Sequence of chain 1.I:
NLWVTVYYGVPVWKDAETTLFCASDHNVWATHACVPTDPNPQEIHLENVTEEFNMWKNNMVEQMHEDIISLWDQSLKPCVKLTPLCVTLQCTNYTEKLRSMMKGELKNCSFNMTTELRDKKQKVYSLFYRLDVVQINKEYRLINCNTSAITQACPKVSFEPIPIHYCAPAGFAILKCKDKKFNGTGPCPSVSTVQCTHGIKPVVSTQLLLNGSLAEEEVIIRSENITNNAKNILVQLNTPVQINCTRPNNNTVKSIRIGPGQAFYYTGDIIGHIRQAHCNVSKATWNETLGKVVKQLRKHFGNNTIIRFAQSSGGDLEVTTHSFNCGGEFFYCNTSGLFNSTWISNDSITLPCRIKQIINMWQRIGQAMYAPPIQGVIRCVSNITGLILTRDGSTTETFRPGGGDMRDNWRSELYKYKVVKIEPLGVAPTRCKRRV

A small-molecule ligand and the protein it binds are described below.
Small molecule (SMILES): CC(=O)N[C@@H]1[C@@H](O)[C@H](O)[C@@H](CO)O[C@H]1O

Sequence of chain 1.C:
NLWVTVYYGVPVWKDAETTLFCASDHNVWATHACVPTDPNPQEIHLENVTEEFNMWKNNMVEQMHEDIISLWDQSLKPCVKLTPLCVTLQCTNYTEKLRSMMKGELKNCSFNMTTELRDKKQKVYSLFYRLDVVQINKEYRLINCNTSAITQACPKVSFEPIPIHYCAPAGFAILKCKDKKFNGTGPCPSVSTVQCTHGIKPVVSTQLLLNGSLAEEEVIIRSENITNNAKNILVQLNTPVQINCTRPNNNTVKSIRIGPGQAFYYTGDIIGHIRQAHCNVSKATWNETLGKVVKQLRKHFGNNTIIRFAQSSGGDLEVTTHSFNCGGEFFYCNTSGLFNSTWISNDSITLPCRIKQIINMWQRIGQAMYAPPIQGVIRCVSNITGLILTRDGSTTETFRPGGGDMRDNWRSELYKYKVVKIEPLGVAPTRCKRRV

Binding-site contacts:
Ligand atom C7 contacts residue ASN167 of chain 1.C at 3.8 Å.
Ligand atom N2 contacts residue ARG162 of chain 1.C at 3.9 Å.
Ligand atom C8 contacts residue VAL144 of chain 1.C at 3.8 Å (hydrophobic).
Ligand atom N2 contacts residue ASN167 of chain 1.C at 2.8 Å (h-bond).
Ligand atom O6 contacts residue ARG278 of chain 1.I at 3.0 Å (salt-bridge).
Ligand atom O7 contacts residue ASN167 of chain 1.C at 4.4 Å.
Ligand atom C3 contacts residue ASN167 of chain 1.C at 3.7 Å.
Ligand atom O5 contacts residue ASN167 of chain 1.C at 2.4 Å (h-bond).
Ligand atom C7 contacts residue ARG162 of chain 1.C at 4.2 Å.
Ligand atom C6 contacts residue ARG278 of chain 1.I at 4.3 Å.
Ligand atom C2 contacts residue ASN167 of chain 1.C at 2.4 Å.
Ligand atom C4 contacts residue ASN167 of chain 1.C at 4.2 Å.
Ligand atom C8 contacts residue ARG162 of chain 1.C at 3.6 Å.
Ligand atom C5 contacts residue ASN167 of chain 1.C at 3.6 Å.
Ligand atom O5 contacts residue ARG278 of chain 1.I at 4.4 Å.
Ligand atom C1 contacts residue ASN167 of chain 1.C at 1.4 Å.